Sequence of chain 1.A:
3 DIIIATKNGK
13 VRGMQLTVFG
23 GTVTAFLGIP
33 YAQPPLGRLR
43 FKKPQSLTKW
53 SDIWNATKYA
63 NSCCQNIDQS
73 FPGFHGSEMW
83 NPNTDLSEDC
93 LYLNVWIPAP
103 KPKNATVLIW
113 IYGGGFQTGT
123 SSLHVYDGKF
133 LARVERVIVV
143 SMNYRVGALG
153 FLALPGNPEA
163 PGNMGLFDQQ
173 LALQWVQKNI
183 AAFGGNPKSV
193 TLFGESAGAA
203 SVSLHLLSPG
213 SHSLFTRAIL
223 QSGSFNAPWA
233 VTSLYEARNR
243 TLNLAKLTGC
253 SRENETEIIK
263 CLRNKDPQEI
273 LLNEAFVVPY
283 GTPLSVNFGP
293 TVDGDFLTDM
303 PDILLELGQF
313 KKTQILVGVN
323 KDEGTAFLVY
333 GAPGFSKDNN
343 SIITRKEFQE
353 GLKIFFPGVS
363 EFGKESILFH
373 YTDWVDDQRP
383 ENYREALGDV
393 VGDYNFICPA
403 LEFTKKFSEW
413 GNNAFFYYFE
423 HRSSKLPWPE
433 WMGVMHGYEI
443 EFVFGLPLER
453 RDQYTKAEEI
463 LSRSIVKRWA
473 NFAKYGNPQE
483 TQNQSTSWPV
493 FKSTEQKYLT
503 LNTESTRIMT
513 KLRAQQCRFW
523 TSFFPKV

This small molecule binds to this protein.
Small molecule (SMILES): CC(=O)N[C@H]1[C@H](O[C@H]2[C@H](O)[C@@H](NC(C)=O)CO[C@@H]2CO[C@@H]2O[C@@H](C)[C@@H](O)[C@@H](O)[C@@H]2O)O[C@H](CO)[C@@H](O)[C@@H]1O

Binding-site contacts:
Ligand atom C6 contacts residue ASN245 of chain 1.A at 3.8 Å.
Ligand atom C3 contacts residue PRO281 of chain 1.A at 4.5 Å (hydrophobic).
Ligand atom O6 contacts residue ASN245 of chain 1.A at 3.7 Å.
Ligand atom O5 contacts residue ASN245 of chain 1.A at 3.2 Å (h-bond).
Ligand atom C1 contacts residue ASN241 of chain 1.A at 1.4 Å.
Ligand atom C5 contacts residue PHE278 of chain 1.A at 4.3 Å (hydrophobic).
Ligand atom C1 contacts residue ASN245 of chain 1.A at 4.0 Å.
Ligand atom C4 contacts residue ASN245 of chain 1.A at 4.5 Å.
Ligand atom C3 contacts residue ASN241 of chain 1.A at 3.8 Å.
Ligand atom O3 contacts residue PRO281 of chain 1.A at 4.0 Å.
Ligand atom C5 contacts residue PRO281 of chain 1.A at 4.1 Å (hydrophobic).
Ligand atom C2 contacts residue PRO281 of chain 1.A at 4.5 Å (hydrophobic).
Ligand atom O3 contacts residue PRO281 of chain 1.A at 4.0 Å.
Ligand atom C6 contacts residue PRO281 of chain 1.A at 4.2 Å (hydrophobic).
Ligand atom C4 contacts residue ASN241 of chain 1.A at 4.3 Å.
Ligand atom O7 contacts residue TYR237 of chain 1.A at 3.7 Å.
Ligand atom C5 contacts residue ASN245 of chain 1.A at 4.2 Å.
Ligand atom O3 contacts residue VAL280 of chain 1.A at 3.9 Å.
Ligand atom C8 contacts residue PRO281 of chain 1.A at 3.5 Å (hydrophobic).
Ligand atom O2 contacts residue PRO281 of chain 1.A at 3.2 Å.
Ligand atom C6 contacts residue ASN245 of chain 1.A at 3.6 Å.
Ligand atom N2 contacts residue ASN241 of chain 1.A at 2.8 Å (h-bond).
Ligand atom O5 contacts residue ASN241 of chain 1.A at 2.4 Å (h-bond).
Ligand atom C5 contacts residue ASN241 of chain 1.A at 3.7 Å.
Ligand atom C5 contacts residue ASN245 of chain 1.A at 3.5 Å.
Ligand atom O4 contacts residue LEU249 of chain 1.A at 3.9 Å.
Ligand atom C2 contacts residue ASN241 of chain 1.A at 2.5 Å.
Ligand atom C6 contacts residue LEU249 of chain 1.A at 4.1 Å (hydrophobic).
Ligand atom O7 contacts residue ASN241 of chain 1.A at 4.4 Å.
Ligand atom C4 contacts residue PHE278 of chain 1.A at 3.1 Å (hydrophobic).
Ligand atom C3 contacts residue PHE278 of chain 1.A at 3.3 Å (hydrophobic).
Ligand atom O5 contacts residue ASN245 of chain 1.A at 4.0 Å.
Ligand atom O5 contacts residue PRO281 of chain 1.A at 4.3 Å.
Ligand atom C8 contacts residue ASN241 of chain 1.A at 4.0 Å.
Ligand atom C7 contacts residue ASN241 of chain 1.A at 3.6 Å.
Ligand atom O4 contacts residue PHE278 of chain 1.A at 3.7 Å.
Ligand atom N2 contacts residue TYR237 of chain 1.A at 4.2 Å.
Ligand atom O3 contacts residue PHE278 of chain 1.A at 3.0 Å (h-bond).
Ligand atom C6 contacts residue LYS248 of chain 1.A at 4.2 Å.